Sequence of chain 23.C:
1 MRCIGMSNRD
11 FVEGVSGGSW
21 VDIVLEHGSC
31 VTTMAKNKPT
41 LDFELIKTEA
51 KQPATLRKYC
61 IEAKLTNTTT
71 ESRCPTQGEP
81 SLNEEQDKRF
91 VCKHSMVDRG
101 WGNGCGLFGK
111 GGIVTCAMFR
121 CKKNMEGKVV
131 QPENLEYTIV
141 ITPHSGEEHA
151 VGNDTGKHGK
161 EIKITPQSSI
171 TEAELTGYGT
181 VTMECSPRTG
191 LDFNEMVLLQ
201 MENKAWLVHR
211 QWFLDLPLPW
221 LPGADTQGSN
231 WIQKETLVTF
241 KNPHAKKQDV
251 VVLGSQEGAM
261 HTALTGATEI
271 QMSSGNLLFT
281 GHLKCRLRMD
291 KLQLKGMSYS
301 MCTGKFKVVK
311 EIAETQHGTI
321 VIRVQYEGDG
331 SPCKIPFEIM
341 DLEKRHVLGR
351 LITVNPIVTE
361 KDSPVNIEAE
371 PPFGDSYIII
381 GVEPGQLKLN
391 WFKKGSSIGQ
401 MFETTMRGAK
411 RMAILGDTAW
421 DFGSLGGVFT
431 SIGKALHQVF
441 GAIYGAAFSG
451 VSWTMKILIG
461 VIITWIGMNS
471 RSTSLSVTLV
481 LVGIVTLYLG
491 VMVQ

The protein below binds the small molecule below.
Small molecule (SMILES): CC(=O)N[C@@H]1[C@@H](O)[C@H](O)[C@@H](CO)O[C@H]1O

Binding-site contacts:
Ligand atom N2 contacts residue HIS149 of chain 23.C at 4.2 Å.
Ligand atom O3 contacts residue HIS149 of chain 23.C at 4.0 Å.
Ligand atom C2 contacts residue HIS149 of chain 23.C at 3.6 Å.
Ligand atom C3 contacts residue HIS149 of chain 23.C at 4.3 Å.
Ligand atom C4 contacts residue HIS149 of chain 23.C at 4.0 Å.
Ligand atom C5 contacts residue LYS157 of chain 23.C at 3.9 Å.
Ligand atom C6 contacts residue HIS158 of chain 23.C at 3.7 Å.
Ligand atom O4 contacts residue LYS157 of chain 23.C at 4.5 Å.
Ligand atom C7 contacts residue GLY102 of chain 23.A at 4.1 Å.
Ligand atom C7 contacts residue HIS149 of chain 23.C at 4.3 Å.
Ligand atom C1 contacts residue HIS149 of chain 23.C at 3.4 Å.
Ligand atom O7 contacts residue ASN153 of chain 23.C at 4.5 Å.
Ligand atom C1 contacts residue HIS158 of chain 23.C at 4.1 Å.
Ligand atom O6 contacts residue LYS157 of chain 23.C at 3.2 Å (salt-bridge).
Ligand atom O5 contacts residue HIS149 of chain 23.C at 3.5 Å.
Ligand atom O7 contacts residue GLY102 of chain 23.A at 3.0 Å (h-bond).
Ligand atom C5 contacts residue ASN153 of chain 23.C at 3.7 Å.
Ligand atom C8 contacts residue ASN153 of chain 23.C at 4.0 Å.
Ligand atom O5 contacts residue ASN153 of chain 23.C at 2.4 Å (h-bond).
Ligand atom C7 contacts residue ASN153 of chain 23.C at 3.6 Å.
Ligand atom C2 contacts residue ASN153 of chain 23.C at 2.5 Å.
Ligand atom C5 contacts residue HIS158 of chain 23.C at 4.0 Å.
Ligand atom C6 contacts residue LYS157 of chain 23.C at 3.6 Å.
Ligand atom C4 contacts residue ASN153 of chain 23.C at 4.2 Å.
Ligand atom O5 contacts residue THR155 of chain 23.C at 4.5 Å.
Ligand atom O7 contacts residue TRP101 of chain 23.A at 3.8 Å.
Ligand atom C1 contacts residue THR155 of chain 23.C at 3.8 Å.
Ligand atom C5 contacts residue HIS149 of chain 23.C at 4.2 Å.
Ligand atom C3 contacts residue ASN153 of chain 23.C at 3.8 Å.
Ligand atom N2 contacts residue ASN153 of chain 23.C at 2.9 Å (h-bond).
Ligand atom O5 contacts residue HIS158 of chain 23.C at 3.1 Å.
Ligand atom C8 contacts residue TRP101 of chain 23.A at 4.4 Å (hydrophobic).
Ligand atom C8 contacts residue HIS149 of chain 23.C at 3.7 Å.
Ligand atom C1 contacts residue ASN153 of chain 23.C at 1.4 Å.

Sequence of chain 23.A:
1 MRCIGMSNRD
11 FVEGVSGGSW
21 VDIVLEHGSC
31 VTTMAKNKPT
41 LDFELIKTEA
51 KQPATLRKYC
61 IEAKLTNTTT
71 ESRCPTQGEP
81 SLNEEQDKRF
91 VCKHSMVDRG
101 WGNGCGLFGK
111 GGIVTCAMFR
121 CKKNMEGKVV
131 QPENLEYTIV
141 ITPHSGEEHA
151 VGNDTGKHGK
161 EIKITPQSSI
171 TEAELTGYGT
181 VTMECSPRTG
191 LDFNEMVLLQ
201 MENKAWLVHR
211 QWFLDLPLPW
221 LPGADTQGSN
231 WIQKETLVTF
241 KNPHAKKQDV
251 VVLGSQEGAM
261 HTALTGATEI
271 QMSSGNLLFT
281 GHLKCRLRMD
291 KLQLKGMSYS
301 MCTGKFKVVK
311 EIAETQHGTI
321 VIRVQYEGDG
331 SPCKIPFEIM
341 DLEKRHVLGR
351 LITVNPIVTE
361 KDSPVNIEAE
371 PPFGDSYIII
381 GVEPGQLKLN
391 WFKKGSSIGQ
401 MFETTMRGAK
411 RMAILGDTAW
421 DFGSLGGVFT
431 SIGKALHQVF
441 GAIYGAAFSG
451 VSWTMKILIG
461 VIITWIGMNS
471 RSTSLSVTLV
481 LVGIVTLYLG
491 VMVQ